Sequence of chain 1.A:
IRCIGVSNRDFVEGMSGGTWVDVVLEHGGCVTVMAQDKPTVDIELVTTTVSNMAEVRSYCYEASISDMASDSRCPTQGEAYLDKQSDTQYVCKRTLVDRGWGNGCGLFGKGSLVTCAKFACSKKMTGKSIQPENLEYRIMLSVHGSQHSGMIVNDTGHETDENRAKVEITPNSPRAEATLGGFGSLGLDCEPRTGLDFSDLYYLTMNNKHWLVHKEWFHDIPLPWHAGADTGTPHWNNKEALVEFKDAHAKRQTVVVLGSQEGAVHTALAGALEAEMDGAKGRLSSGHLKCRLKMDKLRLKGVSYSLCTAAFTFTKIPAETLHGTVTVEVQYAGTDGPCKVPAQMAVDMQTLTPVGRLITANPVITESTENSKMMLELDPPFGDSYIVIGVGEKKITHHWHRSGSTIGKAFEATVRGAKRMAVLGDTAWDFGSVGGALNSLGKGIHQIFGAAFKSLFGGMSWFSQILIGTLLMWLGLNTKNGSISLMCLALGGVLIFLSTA

The protein below binds the small molecule below.
Small molecule (SMILES): CC(=O)N[C@H]1[C@H](O[C@H]2[C@H](O)[C@@H](NC(C)=O)CO[C@@H]2CO)O[C@H](CO)[C@@H](O)[C@@H]1O

Binding-site contacts:
Ligand atom C5 contacts residue THR156 of chain 1.A at 4.3 Å.
Ligand atom C1 contacts residue THR156 of chain 1.A at 3.4 Å.
Ligand atom C7 contacts residue ASN154 of chain 1.A at 3.5 Å.
Ligand atom C8 contacts residue ASN154 of chain 1.A at 3.9 Å.
Ligand atom O5 contacts residue THR156 of chain 1.A at 4.2 Å.
Ligand atom C1 contacts residue MET151 of chain 1.A at 4.4 Å (hydrophobic).
Ligand atom N2 contacts residue ASN154 of chain 1.A at 3.8 Å.
Ligand atom C3 contacts residue THR156 of chain 1.A at 4.0 Å.
Ligand atom O5 contacts residue ASN154 of chain 1.A at 4.0 Å.
Ligand atom N2 contacts residue THR156 of chain 1.A at 3.8 Å.
Ligand atom O7 contacts residue ASN154 of chain 1.A at 3.3 Å (h-bond).
Ligand atom O7 contacts residue GLY150 of chain 1.A at 3.4 Å (h-bond).
Ligand atom C1 contacts residue ASN154 of chain 1.A at 3.0 Å.
Ligand atom C2 contacts residue THR156 of chain 1.A at 3.9 Å.
Ligand atom C7 contacts residue GLY150 of chain 1.A at 4.3 Å.
Ligand atom C2 contacts residue ASN154 of chain 1.A at 4.0 Å.